This small molecule binds to this protein.
Small molecule (SMILES): CC(=O)N[C@H]1[C@H](O[C@H]2[C@H](O)[C@@H](NC(C)=O)CO[C@@H]2CO)O[C@H](CO)[C@@H](O[C@@H]2O[C@H](CO)[C@@H](O)[C@H](O[C@H]3O[C@H](CO)[C@@H](O)[C@H](O)[C@@H]3O[C@H]3O[C@H](CO)[C@@H](O)[C@H](O)[C@@H]3O)[C@@H]2O)[C@@H]1O

Binding-site contacts:
Ligand atom C4 contacts residue ASN454 of chain 1.A at 4.3 Å.
Ligand atom C7 contacts residue ASN454 of chain 1.A at 3.5 Å.
Ligand atom O5 contacts residue ASN454 of chain 1.A at 2.3 Å (h-bond).
Ligand atom C7 contacts residue GLU452 of chain 1.A at 4.3 Å.
Ligand atom C2 contacts residue ASN454 of chain 1.A at 2.5 Å.
Ligand atom O7 contacts residue ASN454 of chain 1.A at 3.7 Å.
Ligand atom C1 contacts residue ASN454 of chain 1.A at 1.5 Å.
Ligand atom C3 contacts residue ASN454 of chain 1.A at 3.8 Å.
Ligand atom N2 contacts residue ASN454 of chain 1.A at 3.0 Å (h-bond).
Ligand atom C5 contacts residue ASN454 of chain 1.A at 3.7 Å.
Ligand atom C8 contacts residue GLU452 of chain 1.A at 3.9 Å.
Ligand atom C8 contacts residue LEU453 of chain 1.A at 3.8 Å (hydrophobic).
Ligand atom N2 contacts residue GLU452 of chain 1.A at 4.1 Å.

Sequence of chain 1.A:
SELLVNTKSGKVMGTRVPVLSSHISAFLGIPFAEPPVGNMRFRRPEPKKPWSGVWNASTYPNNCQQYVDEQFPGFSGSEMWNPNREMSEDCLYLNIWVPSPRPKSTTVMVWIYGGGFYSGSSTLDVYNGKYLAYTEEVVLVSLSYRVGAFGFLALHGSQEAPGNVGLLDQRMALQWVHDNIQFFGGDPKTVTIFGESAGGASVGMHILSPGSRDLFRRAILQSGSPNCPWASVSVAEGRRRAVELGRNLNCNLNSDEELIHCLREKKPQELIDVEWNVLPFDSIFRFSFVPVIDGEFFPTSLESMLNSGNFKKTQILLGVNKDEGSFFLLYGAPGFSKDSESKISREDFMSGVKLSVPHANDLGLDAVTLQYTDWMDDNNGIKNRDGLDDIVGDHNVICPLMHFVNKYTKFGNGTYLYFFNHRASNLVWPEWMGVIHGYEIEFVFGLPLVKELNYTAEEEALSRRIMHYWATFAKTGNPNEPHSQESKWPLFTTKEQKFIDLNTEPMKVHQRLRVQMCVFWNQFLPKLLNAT